Binding-site contacts:
Ligand atom O6 contacts residue ASP391 of chain 1.C at 4.0 Å.
Ligand atom C4 contacts residue ASN388 of chain 1.C at 4.3 Å.
Ligand atom O6 contacts residue GLU395 of chain 1.C at 3.8 Å.
Ligand atom C1 contacts residue ASN388 of chain 1.C at 1.5 Å.
Ligand atom O6 contacts residue THR390 of chain 1.C at 3.7 Å.
Ligand atom C5 contacts residue ASN388 of chain 1.C at 3.8 Å.
Ligand atom C6 contacts residue THR390 of chain 1.C at 4.4 Å.
Ligand atom O7 contacts residue ASN388 of chain 1.C at 3.2 Å (h-bond).
Ligand atom C1 contacts residue THR390 of chain 1.C at 3.6 Å.
Ligand atom C2 contacts residue ASN388 of chain 1.C at 2.5 Å.
Ligand atom C7 contacts residue ASN388 of chain 1.C at 3.2 Å.
Ligand atom C8 contacts residue ASN388 of chain 1.C at 4.4 Å.
Ligand atom O5 contacts residue ASN388 of chain 1.C at 2.4 Å (h-bond).
Ligand atom O5 contacts residue THR390 of chain 1.C at 3.9 Å.
Ligand atom C3 contacts residue ASN388 of chain 1.C at 3.9 Å.
Ligand atom C5 contacts residue THR390 of chain 1.C at 4.0 Å.
Ligand atom N2 contacts residue ASN388 of chain 1.C at 3.0 Å (h-bond).

Sequence of chain 1.C:
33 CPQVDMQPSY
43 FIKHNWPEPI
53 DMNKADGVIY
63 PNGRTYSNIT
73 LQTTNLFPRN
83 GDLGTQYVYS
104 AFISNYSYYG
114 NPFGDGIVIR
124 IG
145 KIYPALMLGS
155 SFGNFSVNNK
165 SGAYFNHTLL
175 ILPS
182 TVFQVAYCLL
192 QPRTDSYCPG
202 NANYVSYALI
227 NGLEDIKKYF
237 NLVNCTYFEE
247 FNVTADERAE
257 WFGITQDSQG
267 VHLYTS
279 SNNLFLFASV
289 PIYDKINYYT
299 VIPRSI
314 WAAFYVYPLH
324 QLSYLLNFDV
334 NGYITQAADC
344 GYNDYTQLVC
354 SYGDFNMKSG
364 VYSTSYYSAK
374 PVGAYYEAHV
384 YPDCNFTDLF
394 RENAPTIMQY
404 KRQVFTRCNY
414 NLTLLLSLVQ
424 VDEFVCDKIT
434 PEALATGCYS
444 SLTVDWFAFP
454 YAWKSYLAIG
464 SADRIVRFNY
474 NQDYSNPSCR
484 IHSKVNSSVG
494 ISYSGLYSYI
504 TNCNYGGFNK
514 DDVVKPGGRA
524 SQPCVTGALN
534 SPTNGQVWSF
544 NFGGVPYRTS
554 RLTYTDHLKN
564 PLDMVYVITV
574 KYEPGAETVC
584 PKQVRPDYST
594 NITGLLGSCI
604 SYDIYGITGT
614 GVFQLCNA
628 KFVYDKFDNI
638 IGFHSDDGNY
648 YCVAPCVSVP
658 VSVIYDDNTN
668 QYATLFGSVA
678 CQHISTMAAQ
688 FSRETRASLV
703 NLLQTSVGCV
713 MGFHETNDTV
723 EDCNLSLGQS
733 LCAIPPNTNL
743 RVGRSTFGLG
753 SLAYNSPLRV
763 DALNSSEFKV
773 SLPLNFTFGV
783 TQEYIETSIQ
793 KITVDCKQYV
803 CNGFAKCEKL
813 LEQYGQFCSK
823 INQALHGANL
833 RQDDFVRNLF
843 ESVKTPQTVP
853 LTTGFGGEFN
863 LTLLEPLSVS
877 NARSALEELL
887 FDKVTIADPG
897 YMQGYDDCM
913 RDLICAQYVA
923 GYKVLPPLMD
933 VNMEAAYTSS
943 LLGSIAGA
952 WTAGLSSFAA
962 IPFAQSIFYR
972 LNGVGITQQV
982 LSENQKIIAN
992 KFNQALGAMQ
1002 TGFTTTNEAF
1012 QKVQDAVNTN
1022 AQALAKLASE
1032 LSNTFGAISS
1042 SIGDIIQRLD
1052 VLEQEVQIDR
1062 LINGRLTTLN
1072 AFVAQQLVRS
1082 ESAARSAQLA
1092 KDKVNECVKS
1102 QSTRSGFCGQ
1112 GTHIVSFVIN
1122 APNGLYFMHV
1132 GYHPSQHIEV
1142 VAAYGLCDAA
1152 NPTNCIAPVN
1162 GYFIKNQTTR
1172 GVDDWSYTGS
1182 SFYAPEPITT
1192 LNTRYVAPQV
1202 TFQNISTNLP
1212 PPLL

The small molecule below binds the protein below.
Small molecule (SMILES): CC(=O)N[C@@H]1[C@@H](O)[C@H](O)[C@@H](CO)O[C@H]1O